Sequence of chain 1.A:
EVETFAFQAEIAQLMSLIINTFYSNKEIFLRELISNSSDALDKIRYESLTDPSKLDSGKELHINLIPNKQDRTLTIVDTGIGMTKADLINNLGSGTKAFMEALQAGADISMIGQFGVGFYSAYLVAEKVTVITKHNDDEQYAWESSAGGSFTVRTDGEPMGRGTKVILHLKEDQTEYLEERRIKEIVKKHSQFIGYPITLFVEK

Binding-site contacts:
Ligand atom N9 contacts residue ALA68 of chain 1.A at 4.1 Å.
Ligand atom C5 contacts residue THR197 of chain 1.A at 4.3 Å.
Ligand atom N4 contacts residue ALA68 of chain 1.A at 3.2 Å.
Ligand atom C11 contacts residue LEU120 of chain 1.A at 3.7 Å (hydrophobic).
Ligand atom C11 contacts residue ASN119 of chain 1.A at 4.0 Å.
Ligand atom N9 contacts residue SER65 of chain 1.A at 4.2 Å.
Ligand atom N6 contacts residue MET111 of chain 1.A at 3.5 Å (h-bond).
Ligand atom C12 contacts residue LEU120 of chain 1.A at 4.4 Å (hydrophobic).
Ligand atom N4 contacts residue ASP106 of chain 1.A at 4.5 Å.
Ligand atom C8 contacts residue ASP106 of chain 1.A at 3.5 Å.
Ligand atom C5 contacts residue ALA68 of chain 1.A at 3.8 Å (hydrophobic).
Ligand atom C5 contacts residue MET111 of chain 1.A at 3.8 Å (hydrophobic).
Ligand atom C8 contacts residue VAL199 of chain 1.A at 4.3 Å (hydrophobic).
Ligand atom C1 contacts residue MET111 of chain 1.A at 3.7 Å (hydrophobic).
Ligand atom N4 contacts residue THR197 of chain 1.A at 3.5 Å (h-bond).
Ligand atom N10 contacts residue LEU120 of chain 1.A at 4.2 Å.
Ligand atom C3 contacts residue ASP106 of chain 1.A at 3.9 Å.
Ligand atom C2 contacts residue ASN64 of chain 1.A at 4.3 Å.
Ligand atom C8 contacts residue ASN64 of chain 1.A at 4.2 Å.
Ligand atom N10 contacts residue MET111 of chain 1.A at 3.9 Å.
Ligand atom C8 contacts residue THR197 of chain 1.A at 4.0 Å.
Ligand atom N9 contacts residue THR197 of chain 1.A at 3.5 Å.
Ligand atom C3 contacts residue ALA68 of chain 1.A at 3.7 Å (hydrophobic).
Ligand atom C8 contacts residue SER65 of chain 1.A at 4.0 Å.
Ligand atom N4 contacts residue GLY110 of chain 1.A at 4.4 Å.
Ligand atom C12 contacts residue PHE151 of chain 1.A at 4.5 Å (hydrophobic).
Ligand atom C11 contacts residue MET111 of chain 1.A at 3.6 Å (hydrophobic).
Ligand atom N7 contacts residue ASN64 of chain 1.A at 3.7 Å.
Ligand atom C12 contacts residue ASN64 of chain 1.A at 3.9 Å.
Ligand atom N9 contacts residue ASP106 of chain 1.A at 2.8 Å (salt-bridge).
Ligand atom C3 contacts residue THR197 of chain 1.A at 3.7 Å.
Ligand atom C5 contacts residue GLY110 of chain 1.A at 4.1 Å.

A protein and the small-molecule ligand that binds it are described below.
Small molecule (SMILES): CN(C)c1ncnc2nc[nH]c12